Binding-site contacts:
Ligand atom C25 contacts residue GOL1 of chain 1.I at 3.5 Å.
Ligand atom O9 contacts residue GOL1 of chain 1.I at 3.6 Å.
Ligand atom C32 contacts residue GOL1 of chain 1.I at 3.5 Å.
Ligand atom C35 contacts residue TRP109 of chain 1.B at 3.7 Å (hydrophobic).
Ligand atom C31 contacts residue GOL1 of chain 1.I at 3.5 Å.
Ligand atom C46 contacts residue ALA95 of chain 1.B at 3.5 Å (hydrophobic).
Ligand atom O42 contacts residue LEU99 of chain 1.B at 3.4 Å.
Ligand atom C32 contacts residue TRP109 of chain 1.B at 3.3 Å (hydrophobic).
Ligand atom C23 contacts residue FPP1 of chain 1.F at 3.5 Å.
Ligand atom C4 contacts residue ZN1 of chain 1.E at 3.0 Å.
Ligand atom N43 contacts residue ASP362 of chain 1.B at 3.6 Å.
Ligand atom C36 contacts residue TYR364 of chain 1.B at 3.5 Å (hydrophobic).
Ligand atom C6 contacts residue TYR303 of chain 1.B at 3.5 Å (hydrophobic).
Ligand atom C36 contacts residue GOL1 of chain 1.I at 3.7 Å.
Ligand atom C2 contacts residue ZN1 of chain 1.E at 2.9 Å.
Ligand atom C33 contacts residue TRP109 of chain 1.B at 3.7 Å (hydrophobic).
Ligand atom CL27 contacts residue FPP1 of chain 1.F at 3.7 Å.
Ligand atom C41 contacts residue ASP362 of chain 1.B at 3.7 Å.
Ligand atom C34 contacts residue TRP105 of chain 1.B at 3.5 Å (hydrophobic).
Ligand atom C2 contacts residue CYS302 of chain 1.B at 3.7 Å (hydrophobic).
Ligand atom C31 contacts residue TRP109 of chain 1.B at 3.5 Å (hydrophobic).
Ligand atom C4 contacts residue TYR364 of chain 1.B at 3.4 Å (hydrophobic).
Ligand atom C36 contacts residue TRP109 of chain 1.B at 3.6 Å (hydrophobic).
Ligand atom N3 contacts residue ZN1 of chain 1.E at 2.0 Å.
Ligand atom O42 contacts residue ASP362 of chain 1.B at 3.5 Å.
Ligand atom C2 contacts residue TYR303 of chain 1.B at 3.5 Å (hydrophobic).
Ligand atom C33 contacts residue SER102 of chain 1.B at 3.8 Å.
Ligand atom C22 contacts residue TYR364 of chain 1.B at 3.6 Å (hydrophobic).
Ligand atom N44 contacts residue ASP362 of chain 1.B at 3.5 Å.
Ligand atom N3 contacts residue CYS302 of chain 1.B at 3.3 Å (h-bond).
Ligand atom C15 contacts residue TRP109 of chain 1.B at 3.7 Å (hydrophobic).
Ligand atom C4 contacts residue HIS365 of chain 1.B at 3.6 Å.
Ligand atom C6 contacts residue FPP1 of chain 1.F at 3.2 Å.
Ligand atom N3 contacts residue HIS365 of chain 1.B at 3.5 Å (h-bond).
Ligand atom C33 contacts residue TRP105 of chain 1.B at 3.8 Å (hydrophobic).
Ligand atom C26 contacts residue GOL1 of chain 1.I at 3.7 Å.
Ligand atom C46 contacts residue TYR96 of chain 1.B at 3.7 Å (hydrophobic).
Ligand atom C2 contacts residue ASP300 of chain 1.B at 3.0 Å.
Ligand atom N3 contacts residue ASP300 of chain 1.B at 2.8 Å (salt-bridge).
Ligand atom C49 contacts residue ASP362 of chain 1.B at 3.7 Å.

Sequence of chain 1.B:
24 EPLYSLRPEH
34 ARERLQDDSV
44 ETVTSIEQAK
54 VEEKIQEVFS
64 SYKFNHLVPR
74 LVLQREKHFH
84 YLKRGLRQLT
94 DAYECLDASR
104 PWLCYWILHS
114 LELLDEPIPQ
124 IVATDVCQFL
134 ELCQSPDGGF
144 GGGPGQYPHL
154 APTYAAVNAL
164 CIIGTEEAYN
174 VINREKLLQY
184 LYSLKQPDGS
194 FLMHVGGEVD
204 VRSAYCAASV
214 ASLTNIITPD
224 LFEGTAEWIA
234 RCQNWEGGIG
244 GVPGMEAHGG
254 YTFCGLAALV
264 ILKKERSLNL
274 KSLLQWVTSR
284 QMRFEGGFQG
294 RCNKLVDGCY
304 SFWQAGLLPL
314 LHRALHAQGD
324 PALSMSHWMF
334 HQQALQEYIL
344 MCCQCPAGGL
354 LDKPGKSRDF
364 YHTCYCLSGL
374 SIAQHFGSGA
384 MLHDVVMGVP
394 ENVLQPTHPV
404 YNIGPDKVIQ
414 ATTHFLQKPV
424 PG

Sequence of chain 1.A:
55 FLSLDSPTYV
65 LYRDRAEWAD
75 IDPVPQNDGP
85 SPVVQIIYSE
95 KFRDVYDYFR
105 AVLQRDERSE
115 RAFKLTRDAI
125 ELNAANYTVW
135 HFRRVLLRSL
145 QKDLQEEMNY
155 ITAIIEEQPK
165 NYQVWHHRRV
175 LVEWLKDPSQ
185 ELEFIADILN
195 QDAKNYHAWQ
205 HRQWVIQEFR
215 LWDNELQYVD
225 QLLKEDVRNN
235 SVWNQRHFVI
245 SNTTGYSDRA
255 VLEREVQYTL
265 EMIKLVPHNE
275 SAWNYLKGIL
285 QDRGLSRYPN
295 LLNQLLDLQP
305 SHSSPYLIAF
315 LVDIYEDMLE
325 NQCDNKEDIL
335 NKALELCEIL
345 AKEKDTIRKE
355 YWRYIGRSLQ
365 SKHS

This protein binds this small molecule.
Small molecule (SMILES): Cn1cncc1[C@@](O)(c1ccc(Cl)cc1)c1cc2cc(C(=O)NN3CCOCC3)cc(-c3ccccc3)c2o1